Binding-site contacts:
Ligand atom C8 contacts residue ASN414 of chain 1.E at 3.9 Å.
Ligand atom O5 contacts residue ASN414 of chain 1.E at 2.4 Å (h-bond).
Ligand atom C1 contacts residue PRO259 of chain 1.E at 4.3 Å (hydrophobic).
Ligand atom C8 contacts residue SER413 of chain 1.E at 4.2 Å.
Ligand atom O7 contacts residue ASN414 of chain 1.E at 3.8 Å.
Ligand atom O7 contacts residue NAG1 of chain 1.W at 4.2 Å.
Ligand atom N2 contacts residue ASN414 of chain 1.E at 3.0 Å (h-bond).
Ligand atom C7 contacts residue ASN414 of chain 1.E at 3.6 Å.
Ligand atom O7 contacts residue ASN230 of chain 1.E at 4.3 Å.
Ligand atom C8 contacts residue ASN230 of chain 1.E at 4.4 Å.
Ligand atom C1 contacts residue ASN414 of chain 1.E at 1.5 Å.
Ligand atom O5 contacts residue PRO259 of chain 1.E at 3.9 Å.
Ligand atom C4 contacts residue ASN414 of chain 1.E at 4.3 Å.
Ligand atom O6 contacts residue PRO259 of chain 1.E at 3.7 Å.
Ligand atom O6 contacts residue LEU233 of chain 1.E at 4.3 Å.
Ligand atom C3 contacts residue ASN414 of chain 1.E at 3.9 Å.
Ligand atom C2 contacts residue ASN414 of chain 1.E at 2.5 Å.
Ligand atom C8 contacts residue NAG1 of chain 1.W at 3.8 Å.
Ligand atom C8 contacts residue VAL412 of chain 1.E at 3.3 Å (hydrophobic).
Ligand atom C5 contacts residue ASN414 of chain 1.E at 3.8 Å.

Sequence of chain 1.E:
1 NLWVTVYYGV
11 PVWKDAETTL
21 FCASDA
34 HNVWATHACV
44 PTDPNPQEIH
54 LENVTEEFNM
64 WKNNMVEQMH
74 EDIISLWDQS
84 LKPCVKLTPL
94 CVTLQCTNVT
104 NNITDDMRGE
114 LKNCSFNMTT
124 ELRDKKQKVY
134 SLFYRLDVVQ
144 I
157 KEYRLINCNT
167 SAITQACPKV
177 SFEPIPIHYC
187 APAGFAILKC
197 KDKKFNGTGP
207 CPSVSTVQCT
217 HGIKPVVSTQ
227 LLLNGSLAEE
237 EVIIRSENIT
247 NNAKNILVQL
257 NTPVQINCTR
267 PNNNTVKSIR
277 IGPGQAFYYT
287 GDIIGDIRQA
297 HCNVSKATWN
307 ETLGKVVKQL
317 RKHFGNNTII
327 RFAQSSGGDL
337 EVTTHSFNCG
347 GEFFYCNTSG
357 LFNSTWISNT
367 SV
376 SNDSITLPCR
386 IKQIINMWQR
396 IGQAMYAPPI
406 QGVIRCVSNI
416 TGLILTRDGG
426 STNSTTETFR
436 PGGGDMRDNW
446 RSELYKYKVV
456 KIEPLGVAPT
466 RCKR

A protein and the small-molecule ligand that binds it are described below.
Small molecule (SMILES): CC(=O)N[C@H]1[C@H](O[C@H]2[C@H](O)[C@@H](NC(C)=O)CO[C@@H]2CO)O[C@H](CO)[C@@H](O)[C@@H]1O